Binding-site contacts:
Ligand atom C5 contacts residue THR241 of chain 2.A at 4.2 Å.
Ligand atom C8 contacts residue SER279 of chain 2.A at 3.7 Å.
Ligand atom O5 contacts residue ASN239 of chain 2.A at 2.4 Å (h-bond).
Ligand atom C4 contacts residue ASN239 of chain 2.A at 4.1 Å.
Ligand atom C2 contacts residue THR241 of chain 2.A at 4.4 Å.
Ligand atom O7 contacts residue ASN239 of chain 2.A at 4.1 Å.
Ligand atom C5 contacts residue ASN239 of chain 2.A at 3.6 Å.
Ligand atom C7 contacts residue ASN239 of chain 2.A at 3.6 Å.
Ligand atom C8 contacts residue ILE282 of chain 2.A at 4.1 Å (hydrophobic).
Ligand atom C8 contacts residue HIS356 of chain 2.A at 4.4 Å.
Ligand atom C3 contacts residue THR241 of chain 2.A at 4.2 Å.
Ligand atom C7 contacts residue HIS356 of chain 2.A at 4.2 Å.
Ligand atom C3 contacts residue ASN239 of chain 2.A at 3.6 Å.
Ligand atom C2 contacts residue ASN239 of chain 2.A at 2.3 Å.
Ligand atom N2 contacts residue ASN239 of chain 2.A at 2.7 Å (h-bond).
Ligand atom O5 contacts residue THR241 of chain 2.A at 4.3 Å.
Ligand atom O7 contacts residue HIS356 of chain 2.A at 3.5 Å.
Ligand atom C1 contacts residue ASN239 of chain 2.A at 1.4 Å.
Ligand atom C1 contacts residue THR241 of chain 2.A at 3.8 Å.

A small-molecule ligand and the protein it binds are described below.
Small molecule (SMILES): CC(=O)N[C@@H]1[C@@H](O)[C@H](O)[C@@H](CO)O[C@H]1O

Sequence of chain 2.A:
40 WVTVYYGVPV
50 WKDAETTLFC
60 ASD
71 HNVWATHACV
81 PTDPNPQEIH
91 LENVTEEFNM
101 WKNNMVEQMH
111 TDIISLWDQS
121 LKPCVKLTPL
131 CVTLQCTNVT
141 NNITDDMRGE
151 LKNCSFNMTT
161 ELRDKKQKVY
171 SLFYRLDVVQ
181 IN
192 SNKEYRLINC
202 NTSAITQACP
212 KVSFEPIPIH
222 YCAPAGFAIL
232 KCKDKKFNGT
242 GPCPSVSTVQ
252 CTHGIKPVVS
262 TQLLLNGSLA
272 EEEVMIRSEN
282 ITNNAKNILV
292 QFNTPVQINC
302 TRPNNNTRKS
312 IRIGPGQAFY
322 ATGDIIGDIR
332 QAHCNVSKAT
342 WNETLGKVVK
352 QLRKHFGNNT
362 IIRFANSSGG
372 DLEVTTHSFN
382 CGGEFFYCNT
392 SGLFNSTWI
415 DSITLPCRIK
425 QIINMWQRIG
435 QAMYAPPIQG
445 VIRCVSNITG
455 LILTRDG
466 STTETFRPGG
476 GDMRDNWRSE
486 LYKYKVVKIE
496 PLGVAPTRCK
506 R